The small molecule below binds the protein below.
Small molecule (SMILES): COc1ccc(/C=C2\CCCN=C2c2cccnc2)c(OC)c1

Binding-site contacts:
Ligand atom N10 contacts residue TYR102 of chain 1.E at 3.1 Å (h-bond).
Ligand atom C23 contacts residue THR45 of chain 1.D at 4.1 Å.
Ligand atom O20 contacts residue ASP173 of chain 1.D at 3.5 Å (salt-bridge).
Ligand atom C13 contacts residue TYR197 of chain 1.E at 3.6 Å (hydrophobic).
Ligand atom O21 contacts residue TYR64 of chain 1.D at 3.7 Å.
Ligand atom C2 contacts residue THR45 of chain 1.D at 3.6 Å.
Ligand atom C22 contacts residue ILE127 of chain 1.D at 3.5 Å (hydrophobic).
Ligand atom C9 contacts residue TYR102 of chain 1.E at 4.1 Å (hydrophobic).
Ligand atom C16 contacts residue TYR204 of chain 1.E at 3.7 Å (hydrophobic).
Ligand atom C15 contacts residue TYR204 of chain 1.E at 3.6 Å (hydrophobic).
Ligand atom C14 contacts residue TRP156 of chain 1.E at 3.0 Å (hydrophobic).
Ligand atom N18 contacts residue ILE127 of chain 1.D at 3.4 Å.
Ligand atom C23 contacts residue SER175 of chain 1.D at 3.2 Å.
Ligand atom C17 contacts residue ILE127 of chain 1.D at 3.7 Å (hydrophobic).
Ligand atom O20 contacts residue SER176 of chain 1.D at 4.1 Å.
Ligand atom C2 contacts residue TYR64 of chain 1.D at 4.0 Å (hydrophobic).
Ligand atom C11 contacts residue TYR102 of chain 1.E at 1.8 Å (hydrophobic).
Ligand atom C5 contacts residue TYR197 of chain 1.E at 3.6 Å (hydrophobic).
Ligand atom C19 contacts residue ILE127 of chain 1.D at 3.8 Å (hydrophobic).
Ligand atom C23 contacts residue SER176 of chain 1.D at 3.0 Å.
Ligand atom C23 contacts residue ASP173 of chain 1.D at 3.9 Å.
Ligand atom C15 contacts residue TRP156 of chain 1.E at 3.5 Å (hydrophobic).
Ligand atom N10 contacts residue TRP156 of chain 1.E at 2.5 Å (h-bond).
Ligand atom C11 contacts residue TRP156 of chain 1.E at 3.3 Å (hydrophobic).
Ligand atom N18 contacts residue TRP156 of chain 1.E at 3.7 Å.
Ligand atom C13 contacts residue TYR102 of chain 1.E at 3.1 Å (hydrophobic).
Ligand atom C22 contacts residue GLN66 of chain 1.D at 3.1 Å.
Ligand atom O20 contacts residue THR45 of chain 1.D at 3.5 Å.
Ligand atom O21 contacts residue ILE127 of chain 1.D at 3.6 Å.
Ligand atom C6 contacts residue TYR197 of chain 1.E at 3.7 Å (hydrophobic).
Ligand atom C9 contacts residue TRP156 of chain 1.E at 3.1 Å (hydrophobic).
Ligand atom C3 contacts residue TYR64 of chain 1.D at 3.7 Å (hydrophobic).
Ligand atom C4 contacts residue TYR64 of chain 1.D at 4.1 Å (hydrophobic).
Ligand atom C22 contacts residue THR45 of chain 1.D at 3.8 Å.
Ligand atom C12 contacts residue TYR102 of chain 1.E at 2.0 Å (hydrophobic).
Ligand atom C11 contacts residue SER155 of chain 1.E at 3.8 Å.
Ligand atom C1 contacts residue THR45 of chain 1.D at 4.0 Å.
Ligand atom C12 contacts residue TRP156 of chain 1.E at 3.5 Å (hydrophobic).
Ligand atom C16 contacts residue TRP156 of chain 1.E at 4.1 Å (hydrophobic).
Ligand atom C19 contacts residue TRP156 of chain 1.E at 3.1 Å (hydrophobic).

Sequence of chain 1.E:
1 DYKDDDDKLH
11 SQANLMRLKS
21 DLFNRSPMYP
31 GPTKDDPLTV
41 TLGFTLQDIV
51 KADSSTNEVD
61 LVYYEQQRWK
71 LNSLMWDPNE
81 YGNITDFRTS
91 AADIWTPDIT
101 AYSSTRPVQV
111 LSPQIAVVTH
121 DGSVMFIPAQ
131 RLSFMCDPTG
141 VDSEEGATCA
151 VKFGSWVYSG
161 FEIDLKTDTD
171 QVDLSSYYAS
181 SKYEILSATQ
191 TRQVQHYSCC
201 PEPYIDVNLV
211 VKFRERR

Sequence of chain 1.D:
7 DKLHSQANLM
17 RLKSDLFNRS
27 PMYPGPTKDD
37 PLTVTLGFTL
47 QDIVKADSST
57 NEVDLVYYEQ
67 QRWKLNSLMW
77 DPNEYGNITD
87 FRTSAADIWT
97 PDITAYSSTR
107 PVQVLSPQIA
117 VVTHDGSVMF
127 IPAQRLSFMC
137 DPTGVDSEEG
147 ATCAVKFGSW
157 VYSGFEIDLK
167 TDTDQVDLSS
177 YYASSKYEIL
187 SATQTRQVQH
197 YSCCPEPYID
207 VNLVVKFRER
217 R